Sequence of chain 1.B:
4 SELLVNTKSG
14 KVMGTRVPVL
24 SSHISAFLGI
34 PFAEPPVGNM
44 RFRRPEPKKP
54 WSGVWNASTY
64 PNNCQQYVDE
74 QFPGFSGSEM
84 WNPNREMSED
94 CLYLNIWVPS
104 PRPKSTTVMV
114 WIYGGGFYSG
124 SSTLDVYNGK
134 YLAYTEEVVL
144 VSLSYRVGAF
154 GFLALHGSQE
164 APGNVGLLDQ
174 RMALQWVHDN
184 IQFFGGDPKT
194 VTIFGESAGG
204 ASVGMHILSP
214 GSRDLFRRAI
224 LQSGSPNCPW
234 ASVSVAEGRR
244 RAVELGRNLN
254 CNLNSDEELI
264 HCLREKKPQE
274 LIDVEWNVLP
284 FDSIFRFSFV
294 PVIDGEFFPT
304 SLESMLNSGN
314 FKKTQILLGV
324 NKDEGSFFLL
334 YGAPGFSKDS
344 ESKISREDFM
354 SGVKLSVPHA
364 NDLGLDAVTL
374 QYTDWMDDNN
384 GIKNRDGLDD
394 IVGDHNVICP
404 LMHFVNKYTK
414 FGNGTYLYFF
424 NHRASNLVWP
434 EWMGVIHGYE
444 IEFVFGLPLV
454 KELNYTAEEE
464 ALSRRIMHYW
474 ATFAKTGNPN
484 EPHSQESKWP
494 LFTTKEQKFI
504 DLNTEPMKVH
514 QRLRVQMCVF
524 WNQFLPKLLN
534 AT

This small molecule binds to this protein.
Small molecule (SMILES): CC(=O)N[C@@H]1[C@@H](O)[C@H](O)[C@@H](CO)O[C@H]1O

Binding-site contacts:
Ligand atom C7 contacts residue ASN457 of chain 1.B at 3.3 Å.
Ligand atom C3 contacts residue ASN457 of chain 1.B at 3.8 Å.
Ligand atom N2 contacts residue ASN457 of chain 1.B at 2.8 Å (h-bond).
Ligand atom C7 contacts residue GLU455 of chain 1.B at 4.4 Å.
Ligand atom C1 contacts residue ASN457 of chain 1.B at 1.4 Å.
Ligand atom C8 contacts residue GLU455 of chain 1.B at 4.2 Å.
Ligand atom O7 contacts residue ASN457 of chain 1.B at 3.4 Å (h-bond).
Ligand atom C4 contacts residue ASN457 of chain 1.B at 4.2 Å.
Ligand atom C1 contacts residue GLU455 of chain 1.B at 4.4 Å.
Ligand atom C2 contacts residue ASN457 of chain 1.B at 2.4 Å.
Ligand atom N2 contacts residue GLU455 of chain 1.B at 4.0 Å.
Ligand atom O5 contacts residue ASN457 of chain 1.B at 2.4 Å (h-bond).
Ligand atom C5 contacts residue ASN457 of chain 1.B at 3.6 Å.
Ligand atom C8 contacts residue ASN457 of chain 1.B at 4.4 Å.